Sequence of chain 3.B:
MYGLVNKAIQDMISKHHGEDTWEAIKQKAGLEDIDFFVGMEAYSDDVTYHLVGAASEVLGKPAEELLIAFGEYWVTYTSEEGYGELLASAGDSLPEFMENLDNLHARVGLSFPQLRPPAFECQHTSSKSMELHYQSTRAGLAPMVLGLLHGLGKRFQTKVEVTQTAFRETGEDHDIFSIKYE

The small molecule below binds the protein below.
Small molecule (SMILES): O=C(O)CCCCN(CCc1cc(F)ccc1OCc1ccc(-c2ccc(C(F)(F)F)cc2)cc1)Cc1ccc(C(=O)O)cc1

Binding-site contacts:
Ligand atom CAW contacts residue MET144 of chain 3.B at 2.9 Å (hydrophobic).
Ligand atom CAG contacts residue TYR83 of chain 3.B at 3.3 Å (hydrophobic).
Ligand atom CBA contacts residue HIS105 of chain 3.B at 3.4 Å.
Ligand atom OAC contacts residue PRO118 of chain 3.B at 3.6 Å.
Ligand atom CAJ contacts residue TYR83 of chain 3.B at 3.7 Å (hydrophobic).
Ligand atom CAV contacts residue MET144 of chain 3.B at 3.6 Å (hydrophobic).
Ligand atom FAJ contacts residue PHE112 of chain 3.B at 3.3 Å.
Ligand atom CBG contacts residue ARG138 of chain 3.B at 3.7 Å.
Ligand atom OAA contacts residue ARG116 of chain 3.B at 3.7 Å.
Ligand atom FAE contacts residue TYR2 of chain 3.B at 3.2 Å.
Ligand atom CAB contacts residue PHE97 of chain 3.B at 3.4 Å (hydrophobic).
Ligand atom OAD contacts residue TYR2 of chain 3.B at 3.0 Å (h-bond).
Ligand atom CAP contacts residue HIS105 of chain 3.B at 3.6 Å.
Ligand atom OAB contacts residue ARG138 of chain 3.B at 3.0 Å (salt-bridge).
Ligand atom CAC contacts residue LEU101 of chain 3.B at 3.6 Å (hydrophobic).
Ligand atom OAB contacts residue ARG116 of chain 3.B at 2.8 Å (salt-bridge).
Ligand atom FAA contacts residue LEU101 of chain 3.B at 3.6 Å.
Ligand atom OAD contacts residue ARG138 of chain 3.B at 3.7 Å.
Ligand atom OAC contacts residue SER136 of chain 3.B at 2.6 Å (h-bond).
Ligand atom FAE contacts residue GLY39 of chain 3.B at 3.1 Å.
Ligand atom CBG contacts residue SER136 of chain 3.B at 3.3 Å.
Ligand atom FAK contacts residue PHE112 of chain 3.B at 3.3 Å.
Ligand atom FAK contacts residue TYR83 of chain 3.B at 3.2 Å.
Ligand atom OAD contacts residue MET1 of chain 3.B at 3.5 Å.
Ligand atom CAJ contacts residue LEU4 of chain 3.B at 3.5 Å (hydrophobic).
Ligand atom CAD contacts residue LEU101 of chain 3.B at 3.6 Å (hydrophobic).
Ligand atom CBK contacts residue TRP74 of chain 3.B at 3.7 Å (hydrophobic).
Ligand atom OAB contacts residue LEU115 of chain 3.B at 3.8 Å.
Ligand atom CAU contacts residue VAL5 of chain 3.B at 3.7 Å (hydrophobic).
Ligand atom CAS contacts residue VAL5 of chain 3.B at 3.6 Å (hydrophobic).
Ligand atom OAA contacts residue ARG138 of chain 3.B at 2.7 Å (salt-bridge).
Ligand atom CBH contacts residue LEU115 of chain 3.B at 3.7 Å (hydrophobic).
Ligand atom CBH contacts residue ARG138 of chain 3.B at 3.5 Å.
Ligand atom OAC contacts residue TYR134 of chain 3.B at 2.8 Å (h-bond).
Ligand atom OAA contacts residue SER136 of chain 3.B at 3.2 Å (h-bond).
Ligand atom CAG contacts residue LEU4 of chain 3.B at 3.4 Å (hydrophobic).
Ligand atom FAJ contacts residue TYR2 of chain 3.B at 3.4 Å.
Ligand atom FAA contacts residue LEU148 of chain 3.B at 3.6 Å.
Ligand atom OBF contacts residue TRP74 of chain 3.B at 3.0 Å (h-bond).
Ligand atom CAX contacts residue LEU141 of chain 3.B at 3.7 Å (hydrophobic).